Binding-site contacts:
Ligand atom C2 contacts residue LYS91 of chain 1.B at 3.9 Å.
Ligand atom C6 contacts residue MET90 of chain 1.B at 3.8 Å (hydrophobic).
Ligand atom O6 contacts residue LYS94 of chain 1.B at 2.6 Å (salt-bridge).
Ligand atom C6 contacts residue LYS94 of chain 1.B at 3.5 Å.
Ligand atom C4 contacts residue MET90 of chain 1.B at 4.0 Å (hydrophobic).
Ligand atom C2 contacts residue MET90 of chain 1.B at 4.5 Å (hydrophobic).
Ligand atom C1 contacts residue LYS91 of chain 1.B at 4.0 Å.
Ligand atom O2 contacts residue LYS91 of chain 1.B at 4.0 Å.
Ligand atom C1 contacts residue MET90 of chain 1.B at 3.6 Å (hydrophobic).
Ligand atom O5 contacts residue MET90 of chain 1.B at 3.7 Å.
Ligand atom C5 contacts residue MET90 of chain 1.B at 4.2 Å (hydrophobic).
Ligand atom O3 contacts residue LYS91 of chain 1.B at 4.2 Å.

This small molecule binds to this protein.
Small molecule (SMILES): OC[C@H]1O[C@@H]2O[C@H]3[C@H](O)[C@@H](O)[C@@H](O[C@H]4[C@H](O)[C@@H](O)[C@@H](O[C@H]5[C@H](O)[C@@H](O)[C@@H](O[C@H]6[C@H](O)[C@@H](O)[C@@H](O[C@H]7[C@H](O)[C@@H](O)[C@@H](O[C@H]8[C@H](O)[C@@H](O)[C@@H](O[C@H]1[C@H](O)[C@H]2O)O[C@@H]8CO)O[C@@H]7CO)O[C@@H]6CO)O[C@@H]5CO)O[C@@H]4CO)O[C@@H]3CO

Sequence of chain 1.B:
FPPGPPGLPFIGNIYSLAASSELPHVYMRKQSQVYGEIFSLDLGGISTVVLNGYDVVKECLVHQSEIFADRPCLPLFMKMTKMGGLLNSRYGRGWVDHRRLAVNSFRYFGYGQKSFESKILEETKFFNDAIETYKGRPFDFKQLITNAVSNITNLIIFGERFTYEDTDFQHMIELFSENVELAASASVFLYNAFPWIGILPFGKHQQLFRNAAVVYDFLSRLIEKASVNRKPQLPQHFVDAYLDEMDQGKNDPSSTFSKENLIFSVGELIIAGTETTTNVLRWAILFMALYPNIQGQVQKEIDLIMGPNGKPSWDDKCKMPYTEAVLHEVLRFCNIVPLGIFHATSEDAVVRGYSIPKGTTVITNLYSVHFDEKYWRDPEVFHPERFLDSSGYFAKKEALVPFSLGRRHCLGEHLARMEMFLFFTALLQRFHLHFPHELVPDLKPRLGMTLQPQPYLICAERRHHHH